Sequence of chain 1.MA:
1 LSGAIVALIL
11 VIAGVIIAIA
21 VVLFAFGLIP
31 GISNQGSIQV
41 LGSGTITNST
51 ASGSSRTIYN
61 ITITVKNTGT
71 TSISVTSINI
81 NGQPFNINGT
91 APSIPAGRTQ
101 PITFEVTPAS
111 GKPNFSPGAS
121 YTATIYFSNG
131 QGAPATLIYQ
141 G

This small molecule binds to this protein.
Small molecule (SMILES): CC(=O)N[C@H]1[C@H](O[C@H]2[C@H](O)[C@@H](NC(C)=O)CO[C@@H]2CO)O[C@H](CO)[C@@H](O)[C@@H]1O

Binding-site contacts:
Ligand atom N2 contacts residue ASN60 of chain 1.MA at 2.9 Å (h-bond).
Ligand atom O6 contacts residue GLU105 of chain 1.MA at 4.5 Å.
Ligand atom C5 contacts residue GLU105 of chain 1.MA at 4.5 Å.
Ligand atom O5 contacts residue ASN60 of chain 1.MA at 2.4 Å (h-bond).
Ligand atom C5 contacts residue ASN60 of chain 1.MA at 3.6 Å.
Ligand atom O7 contacts residue NAG1 of chain 1.UI at 3.4 Å (h-bond).
Ligand atom O7 contacts residue ASN60 of chain 1.MA at 3.1 Å (h-bond).
Ligand atom C1 contacts residue ASN60 of chain 1.MA at 1.4 Å.
Ligand atom C7 contacts residue THR47 of chain 1.MA at 4.5 Å.
Ligand atom C3 contacts residue ASN60 of chain 1.MA at 3.8 Å.
Ligand atom C1 contacts residue SER49 of chain 1.MA at 4.5 Å.
Ligand atom C8 contacts residue THR47 of chain 1.MA at 3.6 Å.
Ligand atom C4 contacts residue ASN60 of chain 1.MA at 4.2 Å.
Ligand atom C7 contacts residue ASN60 of chain 1.MA at 3.1 Å.
Ligand atom C8 contacts residue ASN60 of chain 1.MA at 4.3 Å.
Ligand atom C2 contacts residue ASN60 of chain 1.MA at 2.5 Å.